The protein below binds the small molecule below.
Small molecule (SMILES): Nc1ncnc2c1ncn2[C@@H]1O[C@H](CO[P](=O)(O)O[C@@H]2[C@H](O)[C@@H](CO[P](=O)(O)O[C@@H]3[C@H](O)[C@@H](CO[P](=O)(O)O[P](=O)(O)OP(=O)(O)O)O[C@H]3n3cnc4c(N)ncnc43)O[C@H]2n2cnc3c(N)ncnc32)[C@@H](O)[C@H]1O

Binding-site contacts:
Ligand atom NAB contacts residue GLU114 of chain 1.D at 3.5 Å (salt-bridge).
Ligand atom OAM contacts residue ARG138 of chain 1.D at 2.6 Å (salt-bridge).
Ligand atom N7 contacts residue ARG292 of chain 1.C at 3.5 Å.
Ligand atom CAU contacts residue ILE84 of chain 1.D at 3.4 Å (hydrophobic).
Ligand atom CBW contacts residue TYR118 of chain 1.D at 2.9 Å (hydrophobic).
Ligand atom OAD contacts residue LYS149 of chain 1.D at 2.6 Å.
Ligand atom CAU contacts residue TYR295 of chain 1.C at 3.4 Å (hydrophobic).
Ligand atom CBY contacts residue PHE109 of chain 1.D at 3.5 Å (hydrophobic).
Ligand atom O5' contacts residue TRP43 of chain 1.D at 3.4 Å (h-bond).
Ligand atom OAM contacts residue PHE109 of chain 1.D at 3.4 Å.
Ligand atom OAR contacts residue LYS149 of chain 1.D at 2.9 Å.
Ligand atom OAP contacts residue LYS72 of chain 1.D at 2.9 Å.
Ligand atom OBO contacts residue ASN107 of chain 1.D at 3.1 Å.
Ligand atom N6 contacts residue GLN51 of chain 1.D at 2.4 Å (h-bond).
Ligand atom C6 contacts residue TRP43 of chain 1.D at 3.4 Å (hydrophobic).
Ligand atom C5 contacts residue ARG292 of chain 1.C at 3.5 Å.
Ligand atom CCB contacts residue PHE109 of chain 1.D at 3.4 Å (hydrophobic).
Ligand atom O2' contacts residue ARG293 of chain 1.C at 3.5 Å.
Ligand atom N7 contacts residue GLN51 of chain 1.D at 2.8 Å (h-bond).
Ligand atom N9 contacts residue TRP43 of chain 1.D at 3.5 Å (h-bond).
Ligand atom CAU contacts residue TYR118 of chain 1.D at 3.5 Å (hydrophobic).
Ligand atom N1 contacts residue TRP43 of chain 1.D at 3.4 Å.
Ligand atom OAF contacts residue TYR295 of chain 1.C at 2.5 Å (h-bond).
Ligand atom C6 contacts residue GLN51 of chain 1.D at 3.4 Å.
Ligand atom N6 contacts residue TRP43 of chain 1.D at 3.4 Å.
Ligand atom OBP contacts residue ASN74 of chain 1.D at 3.5 Å (h-bond).
Ligand atom NBD contacts residue TYR118 of chain 1.D at 2.4 Å (h-bond).
Ligand atom NAC contacts residue TYR118 of chain 1.D at 2.7 Å (h-bond).
Ligand atom O3' contacts residue ARG293 of chain 1.C at 3.1 Å.
Ligand atom NBC contacts residue GLU114 of chain 1.D at 3.1 Å (salt-bridge).
Ligand atom N3 contacts residue TRP43 of chain 1.D at 3.4 Å.
Ligand atom C2 contacts residue TRP43 of chain 1.D at 3.5 Å (hydrophobic).
Ligand atom OAQ contacts residue ARG338 of chain 1.C at 2.8 Å (salt-bridge).
Ligand atom OAO contacts residue LYS149 of chain 1.D at 2.8 Å (salt-bridge).
Ligand atom PCS contacts residue LYS149 of chain 1.D at 3.3 Å.
Ligand atom OAG contacts residue PHE347 of chain 1.C at 3.4 Å.
Ligand atom N7 contacts residue TRP43 of chain 1.D at 3.3 Å.
Ligand atom C4 contacts residue TRP43 of chain 1.D at 3.2 Å (hydrophobic).
Ligand atom C5 contacts residue TRP43 of chain 1.D at 3.3 Å (hydrophobic).
Ligand atom O4' contacts residue TRP41 of chain 1.D at 3.3 Å.

Sequence of chain 1.C:
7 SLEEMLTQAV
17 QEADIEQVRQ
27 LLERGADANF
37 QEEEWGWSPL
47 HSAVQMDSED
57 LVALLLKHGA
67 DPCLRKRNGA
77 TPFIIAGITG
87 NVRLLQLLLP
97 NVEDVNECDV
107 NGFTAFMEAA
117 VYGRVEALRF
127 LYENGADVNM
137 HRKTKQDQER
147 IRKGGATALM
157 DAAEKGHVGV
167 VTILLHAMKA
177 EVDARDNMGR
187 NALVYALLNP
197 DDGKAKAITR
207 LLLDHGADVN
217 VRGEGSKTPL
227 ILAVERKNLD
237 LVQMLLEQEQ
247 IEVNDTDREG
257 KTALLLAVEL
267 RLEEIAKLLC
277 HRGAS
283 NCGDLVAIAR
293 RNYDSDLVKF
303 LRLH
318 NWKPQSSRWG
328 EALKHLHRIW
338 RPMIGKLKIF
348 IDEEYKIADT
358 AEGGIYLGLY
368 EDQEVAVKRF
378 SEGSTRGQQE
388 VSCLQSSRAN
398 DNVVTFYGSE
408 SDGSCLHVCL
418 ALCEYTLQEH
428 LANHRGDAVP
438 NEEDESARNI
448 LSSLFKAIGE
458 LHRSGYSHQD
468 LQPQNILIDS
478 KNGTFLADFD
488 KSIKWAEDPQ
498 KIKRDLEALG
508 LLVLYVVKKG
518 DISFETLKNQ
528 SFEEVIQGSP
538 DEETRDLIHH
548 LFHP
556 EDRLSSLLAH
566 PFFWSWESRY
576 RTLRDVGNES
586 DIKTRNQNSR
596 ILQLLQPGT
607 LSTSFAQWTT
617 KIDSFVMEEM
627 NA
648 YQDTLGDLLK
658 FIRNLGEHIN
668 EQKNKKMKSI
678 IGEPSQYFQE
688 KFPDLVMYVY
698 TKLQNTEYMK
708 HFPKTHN

Sequence of chain 1.D:
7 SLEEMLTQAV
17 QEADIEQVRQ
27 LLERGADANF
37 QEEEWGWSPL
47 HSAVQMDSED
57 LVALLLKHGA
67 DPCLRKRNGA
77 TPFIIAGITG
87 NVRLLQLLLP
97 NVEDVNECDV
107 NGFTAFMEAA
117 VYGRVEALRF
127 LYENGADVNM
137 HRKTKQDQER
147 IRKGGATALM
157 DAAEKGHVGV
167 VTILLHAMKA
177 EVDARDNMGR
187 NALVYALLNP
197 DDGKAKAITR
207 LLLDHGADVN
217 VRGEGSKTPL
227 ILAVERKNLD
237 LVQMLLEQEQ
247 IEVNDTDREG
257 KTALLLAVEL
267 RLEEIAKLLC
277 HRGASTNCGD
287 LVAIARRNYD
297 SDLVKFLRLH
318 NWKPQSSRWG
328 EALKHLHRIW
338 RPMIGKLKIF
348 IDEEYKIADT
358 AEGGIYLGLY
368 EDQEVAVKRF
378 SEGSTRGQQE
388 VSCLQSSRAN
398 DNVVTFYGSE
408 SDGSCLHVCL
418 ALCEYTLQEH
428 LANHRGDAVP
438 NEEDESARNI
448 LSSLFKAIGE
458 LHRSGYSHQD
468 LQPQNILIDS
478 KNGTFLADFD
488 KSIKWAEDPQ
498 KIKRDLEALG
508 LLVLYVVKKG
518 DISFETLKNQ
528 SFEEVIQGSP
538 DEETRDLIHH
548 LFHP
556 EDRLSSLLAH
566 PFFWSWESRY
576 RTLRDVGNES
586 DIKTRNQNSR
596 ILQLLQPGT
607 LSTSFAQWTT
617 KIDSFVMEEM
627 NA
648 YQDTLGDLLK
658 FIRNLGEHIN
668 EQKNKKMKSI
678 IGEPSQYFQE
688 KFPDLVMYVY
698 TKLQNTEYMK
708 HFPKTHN